This protein binds this small molecule.
Small molecule (SMILES): N[C@@H](CCC(=O)O)C(=O)O

Sequence of chain 1.D:
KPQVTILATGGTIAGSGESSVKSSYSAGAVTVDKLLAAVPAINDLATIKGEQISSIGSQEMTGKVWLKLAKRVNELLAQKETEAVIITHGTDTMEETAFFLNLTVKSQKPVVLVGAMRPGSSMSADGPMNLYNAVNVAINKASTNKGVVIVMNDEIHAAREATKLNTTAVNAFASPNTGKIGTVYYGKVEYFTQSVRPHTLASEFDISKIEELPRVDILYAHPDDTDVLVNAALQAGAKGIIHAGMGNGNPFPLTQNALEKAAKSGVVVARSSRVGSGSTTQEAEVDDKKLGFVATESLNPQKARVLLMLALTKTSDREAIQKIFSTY

Sequence of chain 1.C:
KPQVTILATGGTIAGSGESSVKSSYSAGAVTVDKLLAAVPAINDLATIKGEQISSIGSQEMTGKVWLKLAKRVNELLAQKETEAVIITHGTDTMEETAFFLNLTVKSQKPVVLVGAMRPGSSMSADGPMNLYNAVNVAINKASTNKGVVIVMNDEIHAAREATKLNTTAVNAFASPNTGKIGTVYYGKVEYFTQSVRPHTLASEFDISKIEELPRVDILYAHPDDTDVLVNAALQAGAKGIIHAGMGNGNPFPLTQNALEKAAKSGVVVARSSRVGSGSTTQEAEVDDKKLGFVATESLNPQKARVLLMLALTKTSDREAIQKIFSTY

Binding-site contacts:
Ligand atom OE2 contacts residue GLY92 of chain 1.C at 3.3 Å.
Ligand atom CD contacts residue ALA118 of chain 1.C at 3.6 Å (hydrophobic).
Ligand atom OXT contacts residue SER60 of chain 1.C at 2.8 Å (h-bond).
Ligand atom CA contacts residue ASP94 of chain 1.C at 4.0 Å.
Ligand atom O contacts residue GLN61 of chain 1.C at 3.8 Å.
Ligand atom CA contacts residue GLU287 of chain 1.D at 3.4 Å.
Ligand atom OXT contacts residue GLN61 of chain 1.C at 3.6 Å (h-bond).
Ligand atom C contacts residue SER60 of chain 1.C at 3.5 Å.
Ligand atom C contacts residue THR93 of chain 1.C at 4.1 Å.
Ligand atom O contacts residue SER60 of chain 1.C at 2.7 Å (h-bond).
Ligand atom CD contacts residue THR93 of chain 1.C at 3.4 Å.
Ligand atom CA contacts residue GLN61 of chain 1.C at 3.4 Å.
Ligand atom OE1 contacts residue THR93 of chain 1.C at 2.8 Å (h-bond).
Ligand atom N contacts residue ASP94 of chain 1.C at 2.9 Å (salt-bridge).
Ligand atom OXT contacts residue THR93 of chain 1.C at 4.4 Å.
Ligand atom N contacts residue GLN61 of chain 1.C at 3.5 Å (h-bond).
Ligand atom OE1 contacts residue ASP94 of chain 1.C at 4.2 Å.
Ligand atom CG contacts residue GLY92 of chain 1.C at 4.3 Å.
Ligand atom C contacts residue GLN61 of chain 1.C at 3.4 Å.
Ligand atom C contacts residue GLY59 of chain 1.C at 4.4 Å.
Ligand atom C contacts residue GLY92 of chain 1.C at 3.6 Å.
Ligand atom CD contacts residue GLY92 of chain 1.C at 4.0 Å.
Ligand atom OE2 contacts residue THR93 of chain 1.C at 2.8 Å (h-bond).
Ligand atom O contacts residue GLY92 of chain 1.C at 3.4 Å.
Ligand atom OXT contacts residue GLY92 of chain 1.C at 3.2 Å.
Ligand atom OE2 contacts residue HIS91 of chain 1.C at 4.4 Å.
Ligand atom O contacts residue ASP94 of chain 1.C at 3.2 Å (salt-bridge).
Ligand atom OE2 contacts residue ALA118 of chain 1.C at 3.2 Å (h-bond).
Ligand atom N contacts residue GLU287 of chain 1.D at 2.6 Å (salt-bridge).
Ligand atom OXT contacts residue GLY59 of chain 1.C at 3.5 Å.
Ligand atom CB contacts residue GLU287 of chain 1.D at 3.5 Å.
Ligand atom OE1 contacts residue ALA118 of chain 1.C at 3.8 Å.
Ligand atom N contacts residue ASN252 of chain 1.D at 3.5 Å (h-bond).
Ligand atom OE1 contacts residue LYS166 of chain 1.C at 4.4 Å.
Ligand atom C contacts residue ASP94 of chain 1.C at 4.1 Å.
Ligand atom O contacts residue THR93 of chain 1.C at 3.4 Å (h-bond).